Sequence of chain 1.B:
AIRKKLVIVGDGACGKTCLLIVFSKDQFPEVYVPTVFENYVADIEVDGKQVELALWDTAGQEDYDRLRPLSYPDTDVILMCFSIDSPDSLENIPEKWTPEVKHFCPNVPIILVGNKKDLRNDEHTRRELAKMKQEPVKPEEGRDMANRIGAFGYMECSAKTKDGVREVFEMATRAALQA

The protein below binds the small molecule below.
Small molecule (SMILES): Nc1nc2c(ncn2[C@@H]2O[C@H](CO[P](=O)(O)O[P](=O)(O)OP(O)(O)=S)[C@@H](O)[C@H]2O)c(=O)[nH]1

Binding-site contacts:
Ligand atom O3A contacts residue GLY21 of chain 1.B at 3.2 Å (h-bond).
Ligand atom N3 contacts residue LYS122 of chain 1.B at 3.6 Å.
Ligand atom O6 contacts residue ALA165 of chain 1.B at 3.0 Å (h-bond).
Ligand atom C1' contacts residue LYS122 of chain 1.B at 3.2 Å.
Ligand atom O2G contacts residue MG1 of chain 1.C at 2.3 Å.
Ligand atom O6 contacts residue SER164 of chain 1.B at 3.6 Å.
Ligand atom O3G contacts residue GLY18 of chain 1.B at 3.6 Å.
Ligand atom C8 contacts residue CYS24 of chain 1.B at 3.6 Å (hydrophobic).
Ligand atom O2' contacts residue CYS24 of chain 1.B at 3.6 Å (h-bond).
Ligand atom O2B contacts residue THR23 of chain 1.B at 2.8 Å (h-bond).
Ligand atom O4' contacts residue LYS122 of chain 1.B at 2.7 Å (salt-bridge).
Ligand atom C2' contacts residue CYS24 of chain 1.B at 3.5 Å (hydrophobic).
Ligand atom N2 contacts residue LEU125 of chain 1.B at 3.3 Å.
Ligand atom C4 contacts residue LYS122 of chain 1.B at 3.1 Å.
Ligand atom O2' contacts residue PHE34 of chain 1.B at 3.5 Å.
Ligand atom PG contacts residue MG1 of chain 1.C at 3.4 Å.
Ligand atom O1A contacts residue THR23 of chain 1.B at 3.2 Å (h-bond).
Ligand atom O2G contacts residue THR41 of chain 1.B at 2.6 Å (h-bond).
Ligand atom O3G contacts residue LYS22 of chain 1.B at 3.0 Å (salt-bridge).
Ligand atom O1B contacts residue LYS22 of chain 1.B at 2.8 Å (salt-bridge).
Ligand atom O1B contacts residue CYS20 of chain 1.B at 3.5 Å (h-bond).
Ligand atom O3B contacts residue ALA19 of chain 1.B at 3.1 Å (h-bond).
Ligand atom O6 contacts residue LYS122 of chain 1.B at 3.5 Å.
Ligand atom C6 contacts residue LYS122 of chain 1.B at 3.4 Å.
Ligand atom O2A contacts residue TYR38 of chain 1.B at 3.0 Å.
Ligand atom O1A contacts residue GLY21 of chain 1.B at 3.3 Å.
Ligand atom O1A contacts residue LYS22 of chain 1.B at 3.6 Å.
Ligand atom O2B contacts residue MG1 of chain 1.C at 1.9 Å.
Ligand atom O3B contacts residue MG1 of chain 1.C at 3.5 Å.
Ligand atom O3G contacts residue GLY66 of chain 1.B at 2.7 Å (h-bond).
Ligand atom O3' contacts residue TYR38 of chain 1.B at 3.4 Å.
Ligand atom C8 contacts residue LYS122 of chain 1.B at 3.3 Å.
Ligand atom N1 contacts residue ASP124 of chain 1.B at 3.2 Å (salt-bridge).
Ligand atom N9 contacts residue LYS122 of chain 1.B at 2.9 Å (salt-bridge).
Ligand atom O1B contacts residue GLY21 of chain 1.B at 3.0 Å (h-bond).
Ligand atom C5 contacts residue LYS122 of chain 1.B at 3.5 Å.
Ligand atom N2 contacts residue ASP124 of chain 1.B at 3.0 Å (salt-bridge).
Ligand atom S1G contacts residue TYR38 of chain 1.B at 3.6 Å.
Ligand atom O1A contacts residue CYS24 of chain 1.B at 2.8 Å (h-bond).
Ligand atom PB contacts residue MG1 of chain 1.C at 3.1 Å.